A small-molecule ligand and the protein it binds are described below.
Small molecule (SMILES): Cc1cn([C@H]2C[C@H](O[P](=O)(O)OC[C@H]3O[C@@H](n4cc(C)c(=O)[nH]c4=O)C[C@@H]3O[P](=O)(O)OC[C@H]3O[C@@H](n4cc(C)c(=O)[nH]c4=O)C[C@@H]3O[P](=O)(O)OC[C@H]3O[C@@H](n4cc(C)c(=O)[nH]c4=O)C[C@@H]3O)[C@@H](COP(=O)(O)O)O2)c(=O)[nH]c1=O

Binding-site contacts:
Ligand atom O4' contacts residue TRP8 of chain 2.A at 3.6 Å.
Ligand atom OP3 contacts residue SER100 of chain 2.A at 3.1 Å (h-bond).
Ligand atom C2' contacts residue MET61 of chain 2.A at 3.6 Å (hydrophobic).
Ligand atom OP1 contacts residue PRO116 of chain 2.A at 3.6 Å.
Ligand atom C4' contacts residue ALA60 of chain 2.A at 3.5 Å (hydrophobic).
Ligand atom C5' contacts residue ASN117 of chain 2.A at 3.5 Å.
Ligand atom OP1 contacts residue LYS114 of chain 2.A at 3.5 Å.
Ligand atom OP1 contacts residue THR120 of chain 2.A at 2.5 Å (h-bond).
Ligand atom OP2 contacts residue THR17 of chain 2.A at 3.4 Å.
Ligand atom OP2 contacts residue ARG12 of chain 2.A at 2.5 Å (salt-bridge).
Ligand atom P contacts residue ARG12 of chain 2.A at 3.3 Å.
Ligand atom P contacts residue THR17 of chain 2.A at 3.5 Å.
Ligand atom P contacts residue MG1 of chain 2.C at 3.1 Å.
Ligand atom O3' contacts residue PRO116 of chain 2.A at 3.6 Å.
Ligand atom O3' contacts residue MG1 of chain 2.D at 3.0 Å.
Ligand atom C7 contacts residue ARG12 of chain 2.A at 3.5 Å.
Ligand atom C7 contacts residue TYR134 of chain 2.A at 3.0 Å (hydrophobic).
Ligand atom OP1 contacts residue MG1 of chain 2.D at 3.1 Å.
Ligand atom O4' contacts residue MET61 of chain 2.A at 3.6 Å (h-bond).
Ligand atom OP1 contacts residue GLU112 of chain 2.A at 3.2 Å (salt-bridge).
Ligand atom O3' contacts residue GLY64 of chain 2.A at 3.6 Å.
Ligand atom O5' contacts residue SER100 of chain 2.A at 3.4 Å.
Ligand atom OP3 contacts residue ALA18 of chain 2.A at 3.3 Å (h-bond).
Ligand atom OP1 contacts residue ASN117 of chain 2.A at 3.1 Å (h-bond).
Ligand atom OP3 contacts residue SER19 of chain 2.A at 3.5 Å (h-bond).
Ligand atom C1' contacts residue THR65 of chain 2.A at 3.6 Å.
Ligand atom OP1 contacts residue MG1 of chain 2.C at 1.9 Å.
Ligand atom O2 contacts residue ASN58 of chain 2.A at 3.5 Å (h-bond).
Ligand atom P contacts residue MG1 of chain 2.D at 3.6 Å.
Ligand atom O2 contacts residue MET61 of chain 2.A at 3.5 Å.
Ligand atom OP1 contacts residue THR17 of chain 2.A at 2.6 Å (h-bond).
Ligand atom OP1 contacts residue ASP102 of chain 2.A at 3.4 Å (salt-bridge).
Ligand atom OP1 contacts residue CYS115 of chain 2.A at 2.8 Å (h-bond).
Ligand atom O4' contacts residue THR65 of chain 2.A at 3.4 Å (h-bond).
Ligand atom C5' contacts residue ARG12 of chain 2.A at 3.1 Å.
Ligand atom OP2 contacts residue SER100 of chain 2.A at 3.3 Å.
Ligand atom C5' contacts residue CYS115 of chain 2.A at 3.6 Å (hydrophobic).
Ligand atom OP1 contacts residue SER19 of chain 2.A at 2.5 Å (h-bond).
Ligand atom O3' contacts residue ASN117 of chain 2.A at 3.6 Å (h-bond).
Ligand atom C5' contacts residue ALA60 of chain 2.A at 3.5 Å (hydrophobic).

Sequence of chain 2.A:
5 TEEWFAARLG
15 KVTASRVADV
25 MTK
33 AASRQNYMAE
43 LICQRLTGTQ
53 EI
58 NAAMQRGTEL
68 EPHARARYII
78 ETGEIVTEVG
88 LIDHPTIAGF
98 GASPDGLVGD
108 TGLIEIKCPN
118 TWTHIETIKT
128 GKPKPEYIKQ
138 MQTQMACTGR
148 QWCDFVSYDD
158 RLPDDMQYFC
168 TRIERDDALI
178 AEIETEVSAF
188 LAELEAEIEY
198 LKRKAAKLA